The small molecule below binds the protein below.
Small molecule (SMILES): N[C@H](Cc1cccc(-c2cccc(O)c2)c1)C(=O)O

Binding-site contacts:
Ligand atom N1 contacts residue TYR220 of chain 1.B at 3.7 Å.
Ligand atom N1 contacts residue EDO1 of chain 1.P at 3.2 Å (h-bond).
Ligand atom O1 contacts residue ILE111 of chain 1.B at 3.5 Å.
Ligand atom O2 contacts residue ARG96 of chain 1.B at 2.7 Å (salt-bridge).
Ligand atom C14 contacts residue EDO1 of chain 1.P at 3.3 Å.
Ligand atom C4 contacts residue THR91 of chain 1.B at 3.7 Å.
Ligand atom C13 contacts residue EDO1 of chain 1.P at 3.7 Å.
Ligand atom C5 contacts residue THR91 of chain 1.B at 3.6 Å.
Ligand atom C1 contacts residue GLU193 of chain 1.B at 3.7 Å.
Ligand atom C7 contacts residue GLY110 of chain 1.B at 4.0 Å.
Ligand atom C7 contacts residue ILE111 of chain 1.B at 3.7 Å (hydrophobic).
Ligand atom C8 contacts residue LEU109 of chain 1.B at 3.9 Å (hydrophobic).
Ligand atom O1 contacts residue ASP216 of chain 1.B at 2.4 Å (salt-bridge).
Ligand atom O3 contacts residue ARG96 of chain 1.B at 2.9 Å (salt-bridge).
Ligand atom C7 contacts residue ASP216 of chain 1.B at 3.5 Å.
Ligand atom C3 contacts residue THR91 of chain 1.B at 3.6 Å.
Ligand atom C12 contacts residue ASP216 of chain 1.B at 3.3 Å.
Ligand atom O2 contacts residue THR91 of chain 1.B at 2.8 Å (h-bond).
Ligand atom O2 contacts residue PRO89 of chain 1.B at 3.9 Å.
Ligand atom C15 contacts residue TYR61 of chain 1.B at 3.6 Å (hydrophobic).
Ligand atom C2 contacts residue THR91 of chain 1.B at 3.4 Å.
Ligand atom O2 contacts residue TYR61 of chain 1.B at 3.9 Å.
Ligand atom C12 contacts residue ILE111 of chain 1.B at 3.8 Å (hydrophobic).
Ligand atom C13 contacts residue GLU193 of chain 1.B at 3.7 Å.
Ligand atom C14 contacts residue THR91 of chain 1.B at 3.8 Å.
Ligand atom C9 contacts residue GLU193 of chain 1.B at 3.6 Å.
Ligand atom C5 contacts residue SER142 of chain 1.B at 3.5 Å.
Ligand atom C1 contacts residue THR91 of chain 1.B at 3.2 Å.
Ligand atom O2 contacts residue LEU90 of chain 1.B at 3.6 Å.
Ligand atom N1 contacts residue PRO89 of chain 1.B at 3.1 Å (h-bond).
Ligand atom C14 contacts residue PRO89 of chain 1.B at 4.0 Å (hydrophobic).
Ligand atom C12 contacts residue LYS218 of chain 1.B at 3.7 Å.
Ligand atom N1 contacts residue GLU193 of chain 1.B at 3.1 Å (salt-bridge).
Ligand atom C7 contacts residue LYS218 of chain 1.B at 3.6 Å.
Ligand atom O3 contacts residue TYR61 of chain 1.B at 3.1 Å.
Ligand atom O1 contacts residue LYS218 of chain 1.B at 4.0 Å.
Ligand atom C15 contacts residue ARG96 of chain 1.B at 3.5 Å.
Ligand atom C6 contacts residue THR91 of chain 1.B at 3.4 Å.
Ligand atom N1 contacts residue THR91 of chain 1.B at 2.9 Å (h-bond).
Ligand atom C4 contacts residue SER142 of chain 1.B at 3.5 Å.

Sequence of chain 1.B:
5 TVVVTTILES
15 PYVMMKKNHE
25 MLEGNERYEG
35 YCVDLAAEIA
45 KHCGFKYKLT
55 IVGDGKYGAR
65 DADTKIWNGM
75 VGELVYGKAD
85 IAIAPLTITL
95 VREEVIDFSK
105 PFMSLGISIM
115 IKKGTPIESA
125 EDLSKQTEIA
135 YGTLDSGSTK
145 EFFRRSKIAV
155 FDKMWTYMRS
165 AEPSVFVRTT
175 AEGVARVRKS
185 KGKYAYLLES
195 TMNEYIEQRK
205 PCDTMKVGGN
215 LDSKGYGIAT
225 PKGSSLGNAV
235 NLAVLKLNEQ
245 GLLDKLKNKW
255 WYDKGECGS